The small molecule below binds the protein below.
Small molecule (SMILES): CN1CCN(Cc2ccc(-c3cnc(Nc4ccc(C#Cc5cc(C6OCCO6)ccn5)cc4)nc3NC3CCC(O)CC3)cc2)CC1

Binding-site contacts:
Ligand atom C46 contacts residue MET179 of chain 1.A at 3.6 Å (hydrophobic).
Ligand atom N26 contacts residue MET123 of chain 1.A at 3.1 Å (h-bond).
Ligand atom C34 contacts residue LEU120 of chain 1.A at 3.4 Å (hydrophobic).
Ligand atom C45 contacts residue ASP190 of chain 1.A at 3.5 Å.
Ligand atom C42 contacts residue MET90 of chain 1.A at 3.3 Å (hydrophobic).
Ligand atom C38 contacts residue ASP190 of chain 1.A at 3.8 Å.
Ligand atom N28 contacts residue PRO121 of chain 1.A at 3.7 Å.
Ligand atom O41 contacts residue LEU120 of chain 1.A at 3.6 Å.
Ligand atom C23 contacts residue LYS124 of chain 1.A at 3.6 Å.
Ligand atom C42 contacts residue LEU101 of chain 1.A at 3.5 Å (hydrophobic).
Ligand atom C12 contacts residue LEU42 of chain 1.A at 3.7 Å (hydrophobic).
Ligand atom C34 contacts residue LYS68 of chain 1.A at 3.5 Å.
Ligand atom C47 contacts residue MET179 of chain 1.A at 3.6 Å (hydrophobic).
Ligand atom C38 contacts residue LEU193 of chain 1.A at 3.5 Å (hydrophobic).
Ligand atom C05 contacts residue ASP127 of chain 1.A at 2.9 Å.
Ligand atom C40 contacts residue PHE191 of chain 1.A at 3.7 Å (hydrophobic).
Ligand atom C35 contacts residue LYS68 of chain 1.A at 3.6 Å.
Ligand atom O44 contacts residue PHE191 of chain 1.A at 3.1 Å (h-bond).
Ligand atom C24 contacts residue MET123 of chain 1.A at 3.1 Å (hydrophobic).
Ligand atom C38 contacts residue PHE191 of chain 1.A at 3.8 Å (hydrophobic).
Ligand atom C11 contacts residue MET123 of chain 1.A at 3.8 Å (hydrophobic).
Ligand atom C10 contacts residue MET123 of chain 1.A at 3.5 Å (hydrophobic).
Ligand atom C43 contacts residue PHE191 of chain 1.A at 3.2 Å (hydrophobic).
Ligand atom C06 contacts residue ASP127 of chain 1.A at 3.3 Å.
Ligand atom C38 contacts residue GLY192 of chain 1.A at 3.8 Å.
Ligand atom C39 contacts residue ASP190 of chain 1.A at 3.8 Å.
Ligand atom O41 contacts residue MET90 of chain 1.A at 3.8 Å.
Ligand atom C25 contacts residue MET123 of chain 1.A at 3.0 Å (hydrophobic).
Ligand atom C35 contacts residue ASP190 of chain 1.A at 3.5 Å.
Ligand atom C46 contacts residue ILE99 of chain 1.A at 3.8 Å (hydrophobic).
Ligand atom N36 contacts residue ASP190 of chain 1.A at 3.5 Å.
Ligand atom C46 contacts residue ALA189 of chain 1.A at 3.8 Å (hydrophobic).
Ligand atom C37 contacts residue ASP190 of chain 1.A at 3.5 Å.
Ligand atom C43 contacts residue MET90 of chain 1.A at 3.5 Å (hydrophobic).
Ligand atom C33 contacts residue LYS68 of chain 1.A at 3.3 Å.
Ligand atom N36 contacts residue LYS68 of chain 1.A at 3.0 Å (salt-bridge).
Ligand atom C47 contacts residue ILE99 of chain 1.A at 3.5 Å (hydrophobic).
Ligand atom C25 contacts residue PHE122 of chain 1.A at 3.7 Å (hydrophobic).
Ligand atom O41 contacts residue LEU101 of chain 1.A at 3.6 Å.
Ligand atom C13 contacts residue LEU42 of chain 1.A at 3.8 Å (hydrophobic).

Sequence of chain 1.A:
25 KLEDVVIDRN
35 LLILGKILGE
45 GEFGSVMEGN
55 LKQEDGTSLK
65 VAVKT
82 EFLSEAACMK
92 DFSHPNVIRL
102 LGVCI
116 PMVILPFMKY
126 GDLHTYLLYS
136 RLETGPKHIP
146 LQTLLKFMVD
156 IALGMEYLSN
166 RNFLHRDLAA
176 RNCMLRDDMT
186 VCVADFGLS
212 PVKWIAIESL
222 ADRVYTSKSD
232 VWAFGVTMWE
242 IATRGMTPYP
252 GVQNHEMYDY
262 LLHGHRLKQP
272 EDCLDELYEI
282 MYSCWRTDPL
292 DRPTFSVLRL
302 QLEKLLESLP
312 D